This small molecule binds to this protein.
Small molecule (SMILES): CC(=O)N[C@H]1[C@@H](O[C@H]2[C@@H](O)[C@@H](CO)O[C@@H](O[C@H]3[C@H](O)[C@@H](O)[C@@H](O)O[C@@H]3CO)[C@@H]2O)O[C@H](CO)[C@H](O)[C@@H]1O

Binding-site contacts:
Ligand atom C2 contacts residue SER214 of chain 1.A at 3.9 Å.
Ligand atom O7 contacts residue GLY104 of chain 1.A at 3.7 Å.
Ligand atom O3 contacts residue GLY105 of chain 1.A at 2.6 Å (h-bond).
Ligand atom O6 contacts residue GLY215 of chain 1.A at 3.9 Å.
Ligand atom O2 contacts residue LYS216 of chain 1.A at 3.7 Å.
Ligand atom C3 contacts residue SER214 of chain 1.A at 3.8 Å.
Ligand atom C3 contacts residue PHE126 of chain 1.A at 3.4 Å (hydrophobic).
Ligand atom O3 contacts residue PHE126 of chain 1.A at 3.9 Å.
Ligand atom O3 contacts residue PHE126 of chain 1.A at 3.9 Å.
Ligand atom C8 contacts residue TYR106 of chain 1.A at 3.7 Å (hydrophobic).
Ligand atom C6 contacts residue GLY211 of chain 1.A at 3.9 Å.
Ligand atom C1 contacts residue SER214 of chain 1.A at 3.9 Å.
Ligand atom C4 contacts residue ASP87 of chain 1.A at 3.4 Å.
Ligand atom C8 contacts residue ASN128 of chain 1.A at 4.0 Å.
Ligand atom C3 contacts residue ASP87 of chain 1.A at 3.5 Å.
Ligand atom O4 contacts residue GLY211 of chain 1.A at 3.5 Å.
Ligand atom O3 contacts residue ASP87 of chain 1.A at 2.6 Å (salt-bridge).
Ligand atom O3 contacts residue GLY104 of chain 1.A at 3.3 Å.
Ligand atom O3 contacts residue LYS216 of chain 1.A at 3.3 Å (salt-bridge).
Ligand atom C6 contacts residue ALA220 of chain 1.A at 3.8 Å (hydrophobic).
Ligand atom O7 contacts residue GLY105 of chain 1.A at 3.5 Å (h-bond).
Ligand atom O4 contacts residue ASP212 of chain 1.A at 2.8 Å (salt-bridge).
Ligand atom C3 contacts residue ASN128 of chain 1.A at 3.6 Å.
Ligand atom O4 contacts residue PHE126 of chain 1.A at 3.7 Å.
Ligand atom O4 contacts residue SER214 of chain 1.A at 3.7 Å.
Ligand atom O2 contacts residue SER214 of chain 1.A at 3.1 Å (h-bond).
Ligand atom C7 contacts residue ASN128 of chain 1.A at 4.0 Å.
Ligand atom C4 contacts residue PHE126 of chain 1.A at 3.8 Å (hydrophobic).
Ligand atom C4 contacts residue PHE126 of chain 1.A at 3.6 Å (hydrophobic).
Ligand atom N2 contacts residue ASN128 of chain 1.A at 3.5 Å (h-bond).
Ligand atom O3 contacts residue SER214 of chain 1.A at 2.7 Å (h-bond).
Ligand atom O3 contacts residue ASN128 of chain 1.A at 3.3 Å (h-bond).
Ligand atom C7 contacts residue GLY105 of chain 1.A at 3.9 Å.
Ligand atom O4 contacts residue ASP87 of chain 1.A at 2.9 Å (salt-bridge).
Ligand atom C6 contacts residue ASP212 of chain 1.A at 3.9 Å.
Ligand atom O6 contacts residue ALA220 of chain 1.A at 3.6 Å.
Ligand atom C5 contacts residue PHE126 of chain 1.A at 3.6 Å (hydrophobic).
Ligand atom O6 contacts residue HIS84 of chain 1.A at 3.2 Å (h-bond).
Ligand atom O4 contacts residue GLY104 of chain 1.A at 3.9 Å.
Ligand atom O5 contacts residue GLY215 of chain 1.A at 3.8 Å.

Sequence of chain 1.A:
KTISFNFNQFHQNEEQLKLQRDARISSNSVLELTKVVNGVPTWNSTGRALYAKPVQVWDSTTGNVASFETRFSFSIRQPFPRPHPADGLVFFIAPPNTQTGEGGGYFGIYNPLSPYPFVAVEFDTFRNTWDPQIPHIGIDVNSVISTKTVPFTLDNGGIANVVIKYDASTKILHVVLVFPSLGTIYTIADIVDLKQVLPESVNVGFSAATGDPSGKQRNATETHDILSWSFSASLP